Sequence of chain 1.D:
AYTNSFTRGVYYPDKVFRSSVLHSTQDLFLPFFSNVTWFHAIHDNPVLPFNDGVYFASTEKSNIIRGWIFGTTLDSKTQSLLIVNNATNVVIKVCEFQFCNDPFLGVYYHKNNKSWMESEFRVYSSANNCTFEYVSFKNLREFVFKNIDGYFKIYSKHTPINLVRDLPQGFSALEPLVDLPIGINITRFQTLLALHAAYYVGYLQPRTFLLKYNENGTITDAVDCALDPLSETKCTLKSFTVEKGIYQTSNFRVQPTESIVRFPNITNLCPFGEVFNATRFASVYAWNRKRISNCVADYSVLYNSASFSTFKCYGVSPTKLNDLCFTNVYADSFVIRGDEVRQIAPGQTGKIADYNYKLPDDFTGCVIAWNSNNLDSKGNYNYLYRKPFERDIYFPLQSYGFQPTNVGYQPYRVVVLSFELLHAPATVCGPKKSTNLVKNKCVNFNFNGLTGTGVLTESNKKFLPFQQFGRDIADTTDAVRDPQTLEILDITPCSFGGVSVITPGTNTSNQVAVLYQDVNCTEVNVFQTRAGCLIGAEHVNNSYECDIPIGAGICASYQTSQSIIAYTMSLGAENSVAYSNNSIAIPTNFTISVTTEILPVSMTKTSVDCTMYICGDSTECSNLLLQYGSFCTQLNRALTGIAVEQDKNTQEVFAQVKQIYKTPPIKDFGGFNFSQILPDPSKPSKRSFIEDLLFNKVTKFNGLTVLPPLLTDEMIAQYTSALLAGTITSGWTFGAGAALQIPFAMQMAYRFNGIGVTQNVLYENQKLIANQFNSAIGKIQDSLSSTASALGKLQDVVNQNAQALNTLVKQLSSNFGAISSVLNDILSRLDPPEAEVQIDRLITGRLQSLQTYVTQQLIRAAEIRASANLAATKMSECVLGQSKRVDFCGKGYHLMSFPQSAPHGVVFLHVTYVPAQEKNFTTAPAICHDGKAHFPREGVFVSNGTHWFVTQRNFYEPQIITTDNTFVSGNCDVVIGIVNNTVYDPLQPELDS

Binding-site contacts:
Ligand atom O5 contacts residue GLN1045 of chain 1.D at 4.1 Å.
Ligand atom N2 contacts residue LEU896 of chain 1.D at 4.4 Å.
Ligand atom O7 contacts residue ASN691 of chain 1.D at 3.7 Å.
Ligand atom O4 contacts residue LEU896 of chain 1.D at 3.8 Å.
Ligand atom C8 contacts residue GLN900 of chain 1.D at 4.4 Å.
Ligand atom C7 contacts residue ASN691 of chain 1.D at 3.5 Å.
Ligand atom C7 contacts residue LEU896 of chain 1.D at 3.7 Å (hydrophobic).
Ligand atom O7 contacts residue GLN1045 of chain 1.D at 4.2 Å.
Ligand atom N2 contacts residue ASN691 of chain 1.D at 3.0 Å (h-bond).
Ligand atom C8 contacts residue LEU896 of chain 1.D at 4.1 Å (hydrophobic).
Ligand atom O6 contacts residue PHE692 of chain 1.D at 4.2 Å.
Ligand atom C1 contacts residue GLN1045 of chain 1.D at 4.0 Å.
Ligand atom C1 contacts residue ASN691 of chain 1.D at 1.4 Å.
Ligand atom C3 contacts residue LEU896 of chain 1.D at 4.2 Å (hydrophobic).
Ligand atom C5 contacts residue ASN691 of chain 1.D at 3.6 Å.
Ligand atom C2 contacts residue GLN1045 of chain 1.D at 4.4 Å.
Ligand atom C3 contacts residue ASN691 of chain 1.D at 3.8 Å.
Ligand atom C2 contacts residue ASN691 of chain 1.D at 2.5 Å.
Ligand atom C4 contacts residue ASN691 of chain 1.D at 4.2 Å.
Ligand atom C5 contacts residue LEU896 of chain 1.D at 4.4 Å (hydrophobic).
Ligand atom O7 contacts residue LEU896 of chain 1.D at 3.3 Å.
Ligand atom O5 contacts residue ASN691 of chain 1.D at 2.3 Å (h-bond).
Ligand atom O6 contacts residue GLN900 of chain 1.D at 4.1 Å.

A protein and the small-molecule ligand that binds it are described below.
Small molecule (SMILES): CC(=O)N[C@H]1[C@H](O[C@H]2[C@H](O)[C@@H](NC(C)=O)CO[C@@H]2CO)O[C@H](CO)[C@@H](O)[C@@H]1O